A protein and the small-molecule ligand that binds it are described below.
Small molecule (SMILES): COc1ccc2c3c1O[C@H]1C[C@@H](O)C=C[C@@]31CCN(CCCN1CCCCC1)C2

Sequence of chain 1.A:
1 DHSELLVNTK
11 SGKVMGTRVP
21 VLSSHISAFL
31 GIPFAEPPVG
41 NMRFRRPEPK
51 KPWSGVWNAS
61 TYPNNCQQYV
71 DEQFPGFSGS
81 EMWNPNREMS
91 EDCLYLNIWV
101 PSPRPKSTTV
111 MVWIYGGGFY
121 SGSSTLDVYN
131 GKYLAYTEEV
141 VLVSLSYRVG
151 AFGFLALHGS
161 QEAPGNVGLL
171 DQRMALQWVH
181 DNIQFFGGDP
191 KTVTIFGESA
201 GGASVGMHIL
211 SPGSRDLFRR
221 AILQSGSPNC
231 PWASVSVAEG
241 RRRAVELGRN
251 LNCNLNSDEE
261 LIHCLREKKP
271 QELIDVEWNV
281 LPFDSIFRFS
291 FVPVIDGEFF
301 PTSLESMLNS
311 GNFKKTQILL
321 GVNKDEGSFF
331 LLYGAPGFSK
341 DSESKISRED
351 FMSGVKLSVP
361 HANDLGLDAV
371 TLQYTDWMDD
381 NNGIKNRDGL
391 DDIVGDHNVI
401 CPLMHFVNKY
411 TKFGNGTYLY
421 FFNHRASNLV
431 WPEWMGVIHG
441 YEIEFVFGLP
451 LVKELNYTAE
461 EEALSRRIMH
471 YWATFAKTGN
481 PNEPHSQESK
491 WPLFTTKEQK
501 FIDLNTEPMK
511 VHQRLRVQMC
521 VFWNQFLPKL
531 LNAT

Binding-site contacts:
Ligand atom C12 contacts residue PHE329 of chain 1.A at 3.6 Å (hydrophobic).
Ligand atom O5 contacts residue SER199 of chain 1.A at 3.8 Å.
Ligand atom C7 contacts residue PHE330 of chain 1.A at 3.8 Å (hydrophobic).
Ligand atom C16 contacts residue PHE287 of chain 1.A at 3.7 Å (hydrophobic).
Ligand atom C9 contacts residue TYR120 of chain 1.A at 3.5 Å (hydrophobic).
Ligand atom C27 contacts residue TYR333 of chain 1.A at 3.8 Å (hydrophobic).
Ligand atom C7 contacts residue GLY118 of chain 1.A at 3.6 Å.
Ligand atom O17 contacts residue HIS439 of chain 1.A at 3.3 Å (h-bond).
Ligand atom C24 contacts residue PHE330 of chain 1.A at 3.6 Å (hydrophobic).
Ligand atom C21 contacts residue ASP71 of chain 1.A at 3.9 Å.
Ligand atom O17 contacts residue PHE330 of chain 1.A at 3.2 Å.
Ligand atom C25 contacts residue PHE329 of chain 1.A at 3.9 Å (hydrophobic).
Ligand atom C27 contacts residue PHE329 of chain 1.A at 3.6 Å (hydrophobic).
Ligand atom C23 contacts residue TYR120 of chain 1.A at 3.6 Å (hydrophobic).
Ligand atom C7 contacts residue PHE289 of chain 1.A at 3.8 Å (hydrophobic).
Ligand atom O18 contacts residue GLY116 of chain 1.A at 3.6 Å.
Ligand atom C1 contacts residue GLY117 of chain 1.A at 3.8 Å.
Ligand atom C6 contacts residue GLY118 of chain 1.A at 3.8 Å.
Ligand atom C2 contacts residue GLY117 of chain 1.A at 3.8 Å.
Ligand atom C2 contacts residue TRP83 of chain 1.A at 3.5 Å (hydrophobic).
Ligand atom O18 contacts residue GLU198 of chain 1.A at 2.9 Å (salt-bridge).
Ligand atom C16 contacts residue PHE330 of chain 1.A at 3.9 Å (hydrophobic).
Ligand atom C6 contacts residue PHE330 of chain 1.A at 3.6 Å (hydrophobic).
Ligand atom C21 contacts residue TYR333 of chain 1.A at 3.2 Å (hydrophobic).
Ligand atom C4 contacts residue GLU198 of chain 1.A at 3.8 Å.
Ligand atom C16 contacts residue PHE289 of chain 1.A at 3.6 Å (hydrophobic).
Ligand atom C8 contacts residue TYR120 of chain 1.A at 3.5 Å (hydrophobic).
Ligand atom C25 contacts residue PHE330 of chain 1.A at 3.3 Å (hydrophobic).
Ligand atom C16 contacts residue GLY118 of chain 1.A at 3.8 Å.
Ligand atom O18 contacts residue GLY117 of chain 1.A at 3.3 Å (h-bond).
Ligand atom C16 contacts residue SER199 of chain 1.A at 3.3 Å.
Ligand atom C20 contacts residue TYR120 of chain 1.A at 3.4 Å (hydrophobic).
Ligand atom C3 contacts residue GLU198 of chain 1.A at 3.4 Å.
Ligand atom O18 contacts residue SER199 of chain 1.A at 3.6 Å.
Ligand atom C3 contacts residue TRP83 of chain 1.A at 3.7 Å (hydrophobic).
Ligand atom O17 contacts residue SER199 of chain 1.A at 3.0 Å (h-bond).
Ligand atom C26 contacts residue PHE329 of chain 1.A at 3.4 Å (hydrophobic).
Ligand atom C11 contacts residue TRP83 of chain 1.A at 3.6 Å (hydrophobic).
Ligand atom C4 contacts residue TRP83 of chain 1.A at 3.8 Å (hydrophobic).
Ligand atom O5 contacts residue HIS439 of chain 1.A at 3.2 Å.